Sequence of chain 1.B:
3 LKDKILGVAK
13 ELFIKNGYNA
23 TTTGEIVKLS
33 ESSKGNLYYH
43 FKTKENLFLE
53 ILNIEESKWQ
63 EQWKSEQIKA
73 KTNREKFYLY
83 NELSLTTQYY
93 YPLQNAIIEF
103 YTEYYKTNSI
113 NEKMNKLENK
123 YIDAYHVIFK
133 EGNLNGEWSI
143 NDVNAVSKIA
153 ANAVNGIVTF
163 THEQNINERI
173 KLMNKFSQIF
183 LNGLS

A protein and the small-molecule ligand that binds it are described below.
Small molecule (SMILES): CC[n+]1c(-c2ccccc2)c2cc(N)ccc2c2ccc(N)cc21

Binding-site contacts:
Ligand atom C19 contacts residue GLU120 of chain 1.B at 3.4 Å.
Ligand atom N23 contacts residue TRP61 of chain 1.B at 3.4 Å.
Ligand atom C13 contacts residue TYR123 of chain 1.B at 3.4 Å (hydrophobic).
Ligand atom C1 contacts residue GLN90 of chain 1.B at 3.6 Å.
Ligand atom C2 contacts residue TYR123 of chain 1.B at 3.7 Å (hydrophobic).
Ligand atom C2 contacts residue TRP61 of chain 1.B at 3.8 Å (hydrophobic).
Ligand atom C19 contacts residue MET116 of chain 1.B at 3.8 Å (hydrophobic).
Ligand atom N24 contacts residue ASN154 of chain 1.B at 3.4 Å (h-bond).
Ligand atom C13 contacts residue ASN157 of chain 1.B at 4.0 Å.
Ligand atom C18 contacts residue MET116 of chain 1.B at 3.3 Å (hydrophobic).
Ligand atom C17 contacts residue GLU120 of chain 1.B at 3.7 Å.
Ligand atom C8 contacts residue ASN157 of chain 1.B at 4.0 Å.
Ligand atom C14 contacts residue TYR123 of chain 1.B at 3.5 Å (hydrophobic).
Ligand atom C2 contacts residue GLN90 of chain 1.B at 3.3 Å.
Ligand atom C9 contacts residue ASN157 of chain 1.B at 4.0 Å.
Ligand atom C11 contacts residue ASN157 of chain 1.B at 3.8 Å.
Ligand atom N23 contacts residue TYR123 of chain 1.B at 4.2 Å.
Ligand atom C9 contacts residue ALA153 of chain 1.B at 4.0 Å (hydrophobic).
Ligand atom C3 contacts residue GLN90 of chain 1.B at 3.1 Å.
Ligand atom C22 contacts residue ILE99 of chain 1.B at 4.0 Å (hydrophobic).
Ligand atom C22 contacts residue GLN96 of chain 1.B at 3.5 Å.
Ligand atom C13 contacts residue GLN90 of chain 1.B at 3.9 Å.
Ligand atom C4 contacts residue TYR123 of chain 1.B at 3.4 Å (hydrophobic).
Ligand atom C18 contacts residue GLU120 of chain 1.B at 3.4 Å.
Ligand atom C10 contacts residue TYR123 of chain 1.B at 3.8 Å (hydrophobic).
Ligand atom C22 contacts residue GLN90 of chain 1.B at 3.8 Å.
Ligand atom C2 contacts residue SER86 of chain 1.B at 3.6 Å.
Ligand atom N5 contacts residue TYR123 of chain 1.B at 4.1 Å.
Ligand atom C12 contacts residue ASN157 of chain 1.B at 3.6 Å.
Ligand atom C3 contacts residue TYR123 of chain 1.B at 3.6 Å (hydrophobic).
Ligand atom C1 contacts residue TYR123 of chain 1.B at 3.4 Å (hydrophobic).
Ligand atom C1 contacts residue SER86 of chain 1.B at 4.0 Å.
Ligand atom C7 contacts residue ASN157 of chain 1.B at 3.8 Å.
Ligand atom C16 contacts residue ASN157 of chain 1.B at 4.0 Å.
Ligand atom C14 contacts residue GLN90 of chain 1.B at 3.7 Å.
Ligand atom N23 contacts residue GLN90 of chain 1.B at 3.6 Å (h-bond).
Ligand atom C4 contacts residue GLN90 of chain 1.B at 3.3 Å.
Ligand atom C10 contacts residue ASN157 of chain 1.B at 3.9 Å.
Ligand atom C20 contacts residue GLU120 of chain 1.B at 3.7 Å.
Ligand atom C12 contacts residue TYR123 of chain 1.B at 3.8 Å (hydrophobic).